Sequence of chain 1.A:
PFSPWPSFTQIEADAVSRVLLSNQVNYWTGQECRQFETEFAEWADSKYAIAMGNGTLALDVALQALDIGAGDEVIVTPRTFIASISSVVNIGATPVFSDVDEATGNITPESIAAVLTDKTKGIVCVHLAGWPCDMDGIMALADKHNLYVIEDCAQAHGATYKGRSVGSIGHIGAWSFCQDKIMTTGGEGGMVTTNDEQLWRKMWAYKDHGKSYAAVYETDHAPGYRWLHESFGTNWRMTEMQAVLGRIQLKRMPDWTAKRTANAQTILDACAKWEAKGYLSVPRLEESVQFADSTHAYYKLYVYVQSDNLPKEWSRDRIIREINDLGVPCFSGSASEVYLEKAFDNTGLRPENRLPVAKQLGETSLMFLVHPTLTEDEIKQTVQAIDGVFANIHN

Binding-site contacts:
Ligand atom N1 contacts residue ASP160 of chain 1.B at 2.6 Å (salt-bridge).
Ligand atom C4A contacts residue LYS189 of chain 1.B at 3.2 Å.
Ligand atom C3' contacts residue PMP1 of chain 1.M at 2.9 Å.
Ligand atom C4A contacts residue PMP1 of chain 1.M at 0.3 Å.
Ligand atom C5A contacts residue PMP1 of chain 1.M at 0.1 Å.
Ligand atom O1B contacts residue LYS219 of chain 1.A at 2.8 Å (salt-bridge).
Ligand atom O2P contacts residue ASN243 of chain 1.A at 2.9 Å (h-bond).
Ligand atom N4' contacts residue PMP1 of chain 1.M at 1.5 Å.
Ligand atom O3P contacts residue PMP1 of chain 1.M at 0.2 Å (h-bond).
Ligand atom O4P contacts residue PMP1 of chain 1.M at 0.2 Å (h-bond).
Ligand atom O3' contacts residue CYS186 of chain 1.B at 3.4 Å (h-bond).
Ligand atom O2P contacts residue THR64 of chain 1.B at 2.6 Å (h-bond).
Ligand atom C5 contacts residue PMP1 of chain 1.M at 0.1 Å.
Ligand atom C3 contacts residue PMP1 of chain 1.M at 0.2 Å.
Ligand atom P contacts residue PMP1 of chain 1.M at 0.1 Å.
Ligand atom O3 contacts residue LYS189 of chain 1.B at 3.3 Å (salt-bridge).
Ligand atom O1A contacts residue TYR233 of chain 1.A at 2.8 Å (h-bond).
Ligand atom N4' contacts residue LYS189 of chain 1.B at 3.2 Å (salt-bridge).
Ligand atom O1P contacts residue PMP1 of chain 1.M at 0.1 Å (h-bond).
Ligand atom C5C contacts residue GLY341 of chain 1.B at 3.3 Å.
Ligand atom O3 contacts residue GLN163 of chain 1.B at 2.9 Å (h-bond).
Ligand atom O3 contacts residue PMP1 of chain 1.M at 0.3 Å (h-bond).
Ligand atom O3A contacts residue PHE89 of chain 1.B at 3.1 Å.
Ligand atom O4C contacts residue GLY341 of chain 1.B at 2.8 Å (h-bond).
Ligand atom C4' contacts residue PMP1 of chain 1.M at 2.5 Å.
Ligand atom O2P contacts residue PMP1 of chain 1.M at 0.1 Å (h-bond).
Ligand atom O1P contacts residue GLY63 of chain 1.B at 2.8 Å (h-bond).
Ligand atom C6 contacts residue PMP1 of chain 1.M at 0.1 Å.
Ligand atom O2C contacts residue GLY232 of chain 1.A at 3.2 Å (h-bond).
Ligand atom C8' contacts residue ASN34 of chain 1.A at 3.3 Å.
Ligand atom C4 contacts residue PMP1 of chain 1.M at 0.1 Å.
Ligand atom O1P contacts residue SER184 of chain 1.B at 2.7 Å (h-bond).
Ligand atom O4B contacts residue ARG234 of chain 1.A at 3.2 Å (salt-bridge).
Ligand atom O4C contacts residue PHE339 of chain 1.B at 3.4 Å.
Ligand atom C2 contacts residue PMP1 of chain 1.M at 0.1 Å.
Ligand atom N1 contacts residue PMP1 of chain 1.M at 0.1 Å (h-bond).
Ligand atom O7' contacts residue GLN187 of chain 1.B at 3.0 Å (h-bond).
Ligand atom O4P contacts residue SER184 of chain 1.B at 3.4 Å (h-bond).
Ligand atom O3' contacts residue PMP1 of chain 1.M at 2.5 Å (h-bond).
Ligand atom C2A contacts residue PMP1 of chain 1.M at 0.1 Å.

A small-molecule ligand and the protein it binds are described below.
Small molecule (SMILES): CC(=O)N[C@H]1[C@@H](OP(=O)(O)OP(=O)(O)OC[C@H]2O[C@@H](n3ccc(=O)[nH]c3=O)[C@H](O)[C@@H]2O)O[C@H](C)[C@@H](/N=C/c2c(COP(=O)(O)O)cnc(C)c2O)[C@@H]1O

Sequence of chain 1.B:
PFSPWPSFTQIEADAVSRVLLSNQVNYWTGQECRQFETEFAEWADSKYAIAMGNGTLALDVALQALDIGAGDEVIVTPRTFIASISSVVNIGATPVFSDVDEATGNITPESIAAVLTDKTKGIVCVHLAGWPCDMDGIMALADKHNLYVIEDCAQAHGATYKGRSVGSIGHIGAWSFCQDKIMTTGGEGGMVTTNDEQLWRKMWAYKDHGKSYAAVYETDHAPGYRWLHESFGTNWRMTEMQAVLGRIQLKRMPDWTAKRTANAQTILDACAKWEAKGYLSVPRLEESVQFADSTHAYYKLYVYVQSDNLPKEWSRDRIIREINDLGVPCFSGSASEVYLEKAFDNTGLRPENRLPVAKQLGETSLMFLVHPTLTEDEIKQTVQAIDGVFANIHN